The protein below binds the small molecule below.
Small molecule (SMILES): CC(=O)N[C@H](C=O)[C@@H](O)[C@H](O)[C@H](O)COP(=O)(O)O

Sequence of chain 1.B:
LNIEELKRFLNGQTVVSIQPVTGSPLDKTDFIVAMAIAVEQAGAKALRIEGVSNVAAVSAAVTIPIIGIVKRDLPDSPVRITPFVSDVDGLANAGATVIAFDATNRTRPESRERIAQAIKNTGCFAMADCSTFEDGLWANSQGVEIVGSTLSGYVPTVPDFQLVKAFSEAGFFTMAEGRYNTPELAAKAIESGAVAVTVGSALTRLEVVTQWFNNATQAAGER

Binding-site contacts:
Ligand atom C1 contacts residue GLU203 of chain 1.B at 4.0 Å.
Ligand atom OP2 contacts residue SER227 of chain 1.B at 3.5 Å (h-bond).
Ligand atom C1 contacts residue ARG70 of chain 1.B at 3.9 Å.
Ligand atom O5 contacts residue THR172 of chain 1.B at 3.9 Å.
Ligand atom O1 contacts residue ARG70 of chain 1.B at 3.2 Å (salt-bridge).
Ligand atom C4 contacts residue ARG231 of chain 1.B at 3.6 Å.
Ligand atom OP2 contacts residue VAL225 of chain 1.B at 3.7 Å.
Ligand atom C1 contacts residue GLN41 of chain 1.B at 4.1 Å.
Ligand atom O7 contacts residue LYS93 of chain 1.B at 2.9 Å (salt-bridge).
Ligand atom OP1 contacts residue ARG205 of chain 1.B at 2.9 Å (salt-bridge).
Ligand atom O1 contacts residue ILE91 of chain 1.B at 3.9 Å.
Ligand atom C2 contacts residue LYS93 of chain 1.B at 2.9 Å.
Ligand atom C6 contacts residue GLY226 of chain 1.B at 4.0 Å.
Ligand atom O1 contacts residue GLU203 of chain 1.B at 3.8 Å.
Ligand atom P contacts residue ARG205 of chain 1.B at 4.1 Å.
Ligand atom O4 contacts residue ARG231 of chain 1.B at 2.6 Å (salt-bridge).
Ligand atom C7 contacts residue LYS93 of chain 1.B at 3.7 Å.
Ligand atom OP1 contacts residue GLY204 of chain 1.B at 3.9 Å.
Ligand atom OP2 contacts residue GLY226 of chain 1.B at 2.8 Å (h-bond).
Ligand atom OP3 contacts residue SER227 of chain 1.B at 2.6 Å (h-bond).
Ligand atom C3 contacts residue LYS93 of chain 1.B at 3.5 Å.
Ligand atom P contacts residue SER227 of chain 1.B at 3.7 Å.
Ligand atom O1 contacts residue LYS93 of chain 1.B at 3.7 Å.
Ligand atom C5 contacts residue GLU203 of chain 1.B at 3.6 Å.
Ligand atom OP3 contacts residue ARG231 of chain 1.B at 3.7 Å.
Ligand atom O3 contacts residue LYS93 of chain 1.B at 3.2 Å (salt-bridge).
Ligand atom O5 contacts residue GLU203 of chain 1.B at 3.0 Å (salt-bridge).
Ligand atom N contacts residue LYS93 of chain 1.B at 3.7 Å.
Ligand atom C3 contacts residue ARG231 of chain 1.B at 3.8 Å.
Ligand atom OP3 contacts residue GLY226 of chain 1.B at 3.7 Å.
Ligand atom O3 contacts residue ARG231 of chain 1.B at 2.6 Å (salt-bridge).
Ligand atom P contacts residue GLY226 of chain 1.B at 3.8 Å.
Ligand atom C3 contacts residue GLN41 of chain 1.B at 3.9 Å.
Ligand atom C1 contacts residue LYS93 of chain 1.B at 3.6 Å.
Ligand atom O7 contacts residue ILE103 of chain 1.B at 4.0 Å.
Ligand atom O1 contacts residue GLN41 of chain 1.B at 3.0 Å (h-bond).
Ligand atom O3 contacts residue GLN41 of chain 1.B at 3.9 Å.
Ligand atom C8 contacts residue LEU173 of chain 1.B at 4.0 Å (hydrophobic).
Ligand atom C8 contacts residue TYR176 of chain 1.B at 3.5 Å (hydrophobic).
Ligand atom C1 contacts residue ILE103 of chain 1.B at 4.0 Å (hydrophobic).